Binding-site contacts:
Ligand atom C7 contacts residue ASN830 of chain 1.B at 3.6 Å.
Ligand atom C4 contacts residue ASN830 of chain 1.B at 4.2 Å.
Ligand atom C1 contacts residue ASN830 of chain 1.B at 1.4 Å.
Ligand atom C5 contacts residue SER832 of chain 1.B at 3.7 Å.
Ligand atom C5 contacts residue ASN830 of chain 1.B at 3.6 Å.
Ligand atom N2 contacts residue ASN830 of chain 1.B at 3.0 Å (h-bond).
Ligand atom C6 contacts residue GLN833 of chain 1.B at 3.5 Å.
Ligand atom C1 contacts residue SER832 of chain 1.B at 3.6 Å.
Ligand atom C3 contacts residue ASN830 of chain 1.B at 3.8 Å.
Ligand atom O7 contacts residue ASN830 of chain 1.B at 3.6 Å (h-bond).
Ligand atom C6 contacts residue SER832 of chain 1.B at 4.1 Å.
Ligand atom O5 contacts residue SER832 of chain 1.B at 3.4 Å (h-bond).
Ligand atom O5 contacts residue ASN830 of chain 1.B at 2.3 Å (h-bond).
Ligand atom C2 contacts residue ASN830 of chain 1.B at 2.5 Å.
Ligand atom O6 contacts residue GLN833 of chain 1.B at 4.0 Å.

Sequence of chain 1.B:
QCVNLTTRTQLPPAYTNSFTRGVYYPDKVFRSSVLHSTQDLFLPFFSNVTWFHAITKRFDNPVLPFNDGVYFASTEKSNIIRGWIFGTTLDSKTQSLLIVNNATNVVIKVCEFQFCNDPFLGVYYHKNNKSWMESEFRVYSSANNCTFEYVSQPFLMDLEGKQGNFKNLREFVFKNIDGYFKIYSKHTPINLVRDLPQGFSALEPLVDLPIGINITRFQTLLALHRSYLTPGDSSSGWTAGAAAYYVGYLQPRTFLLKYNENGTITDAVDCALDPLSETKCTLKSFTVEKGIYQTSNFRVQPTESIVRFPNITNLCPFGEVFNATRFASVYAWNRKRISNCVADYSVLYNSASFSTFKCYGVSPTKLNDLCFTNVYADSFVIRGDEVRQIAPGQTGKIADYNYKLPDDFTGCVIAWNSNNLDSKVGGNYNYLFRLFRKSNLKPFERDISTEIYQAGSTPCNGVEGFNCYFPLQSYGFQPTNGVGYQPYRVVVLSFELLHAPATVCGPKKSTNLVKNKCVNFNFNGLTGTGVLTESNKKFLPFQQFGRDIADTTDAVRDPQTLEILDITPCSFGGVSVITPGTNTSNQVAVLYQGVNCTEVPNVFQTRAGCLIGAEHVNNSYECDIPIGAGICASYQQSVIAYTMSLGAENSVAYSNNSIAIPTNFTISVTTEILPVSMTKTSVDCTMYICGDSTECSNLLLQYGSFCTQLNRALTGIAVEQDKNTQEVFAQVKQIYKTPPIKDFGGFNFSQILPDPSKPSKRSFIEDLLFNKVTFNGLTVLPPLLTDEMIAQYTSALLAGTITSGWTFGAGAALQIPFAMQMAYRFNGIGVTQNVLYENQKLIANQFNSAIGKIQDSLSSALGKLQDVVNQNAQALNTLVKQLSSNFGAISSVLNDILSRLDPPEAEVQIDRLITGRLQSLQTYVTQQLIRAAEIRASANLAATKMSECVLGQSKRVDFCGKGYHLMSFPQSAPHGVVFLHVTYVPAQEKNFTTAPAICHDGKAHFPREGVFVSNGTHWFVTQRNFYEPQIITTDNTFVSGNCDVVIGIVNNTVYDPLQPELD

A small-molecule ligand and the protein it binds are described below.
Small molecule (SMILES): CC(=O)N[C@@H]1[C@@H](O)[C@H](O)[C@@H](CO)O[C@H]1O